Sequence of chain 1.D:
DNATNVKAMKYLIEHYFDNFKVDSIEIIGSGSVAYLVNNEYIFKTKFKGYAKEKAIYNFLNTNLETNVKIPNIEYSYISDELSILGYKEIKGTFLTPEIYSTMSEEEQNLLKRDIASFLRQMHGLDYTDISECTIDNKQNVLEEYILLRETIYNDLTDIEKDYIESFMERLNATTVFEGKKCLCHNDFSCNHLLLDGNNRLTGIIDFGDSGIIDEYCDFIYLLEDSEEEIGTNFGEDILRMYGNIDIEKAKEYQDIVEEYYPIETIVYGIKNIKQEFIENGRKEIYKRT

Binding-site contacts:
Ligand atom N4 contacts residue GLU237 of chain 1.D at 3.2 Å (salt-bridge).
Ligand atom C16 contacts residue ASP200 of chain 1.D at 3.4 Å.
Ligand atom O contacts residue GNP1 of chain 1.T at 3.5 Å (h-bond).
Ligand atom C6 contacts residue GLU241 of chain 1.D at 3.6 Å.
Ligand atom N1 contacts residue ASP200 of chain 1.D at 3.0 Å (salt-bridge).
Ligand atom O2 contacts residue GLU237 of chain 1.D at 3.0 Å (salt-bridge).
Ligand atom O contacts residue ASN204 of chain 1.D at 2.9 Å (h-bond).
Ligand atom N2 contacts residue GLU237 of chain 1.D at 2.9 Å (salt-bridge).
Ligand atom O8 contacts residue GLU277 of chain 1.D at 2.7 Å (salt-bridge).
Ligand atom C13 contacts residue GLU271 of chain 1.D at 3.3 Å.
Ligand atom C1 contacts residue GNP1 of chain 1.T at 3.3 Å.
Ligand atom N1 contacts residue SER202 of chain 1.D at 3.6 Å (h-bond).
Ligand atom C2 contacts residue GNP1 of chain 1.T at 3.8 Å.
Ligand atom N2 contacts residue GLU241 of chain 1.D at 2.7 Å (salt-bridge).
Ligand atom C4 contacts residue TYR234 of chain 1.D at 3.8 Å (hydrophobic).
Ligand atom C12 contacts residue GLU271 of chain 1.D at 3.6 Å.
Ligand atom O3 contacts residue TYR274 of chain 1.D at 3.7 Å.
Ligand atom C10 contacts residue GLU241 of chain 1.D at 3.4 Å.
Ligand atom C12 contacts residue GLU237 of chain 1.D at 3.6 Å.
Ligand atom N2 contacts residue GLU242 of chain 1.D at 3.4 Å (salt-bridge).
Ligand atom O9 contacts residue ASP200 of chain 1.D at 3.7 Å.
Ligand atom N4 contacts residue GLU271 of chain 1.D at 2.9 Å (salt-bridge).
Ligand atom C2 contacts residue ASP200 of chain 1.D at 3.5 Å.
Ligand atom O5 contacts residue TYR234 of chain 1.D at 3.0 Å (h-bond).
Ligand atom C20 contacts residue GLU277 of chain 1.D at 3.7 Å.
Ligand atom C14 contacts residue TYR234 of chain 1.D at 3.3 Å (hydrophobic).
Ligand atom O9 contacts residue TYR234 of chain 1.D at 2.8 Å (h-bond).
Ligand atom O contacts residue HIS205 of chain 1.D at 3.2 Å (h-bond).
Ligand atom C3 contacts residue ASP200 of chain 1.D at 3.8 Å.
Ligand atom N contacts residue GNP1 of chain 1.T at 2.7 Å (h-bond).
Ligand atom C5 contacts residue GLU242 of chain 1.D at 3.7 Å.
Ligand atom N3 contacts residue GLU241 of chain 1.D at 2.7 Å (salt-bridge).
Ligand atom C6 contacts residue TYR234 of chain 1.D at 3.7 Å (hydrophobic).
Ligand atom C contacts residue GNP1 of chain 1.T at 3.5 Å.
Ligand atom C6 contacts residue GLU237 of chain 1.D at 3.6 Å.
Ligand atom N5 contacts residue GLU277 of chain 1.D at 3.1 Å (salt-bridge).
Ligand atom C5 contacts residue GLU241 of chain 1.D at 3.5 Å.
Ligand atom C21 contacts residue TYR234 of chain 1.D at 3.6 Å (hydrophobic).
Ligand atom C4 contacts residue ASP200 of chain 1.D at 3.8 Å.
Ligand atom C16 contacts residue TYR234 of chain 1.D at 3.8 Å (hydrophobic).

The small molecule below binds the protein below.
Small molecule (SMILES): NCC[C@H](O)C(=O)N[C@@H]1C[C@H](N)[C@@H](O[C@H]2O[C@H](CN)CC[C@H]2N)[C@H](O)[C@H]1O[C@H]1O[C@H](CO)[C@@H](O)[C@H](N)[C@H]1O